A protein and the small-molecule ligand that binds it are described below.
Small molecule (SMILES): CC(=O)N[C@@H]1[C@@H](O)[C@H](O)[C@@H](CO)O[C@H]1O

Binding-site contacts:
Ligand atom C6 contacts residue ARG249 of chain 3.A at 4.4 Å.
Ligand atom C7 contacts residue ASN127 of chain 3.A at 3.5 Å.
Ligand atom O7 contacts residue ASN127 of chain 3.A at 3.4 Å (h-bond).
Ligand atom N2 contacts residue ASN127 of chain 3.A at 3.0 Å (h-bond).
Ligand atom C3 contacts residue ASN127 of chain 3.A at 3.9 Å.
Ligand atom N2 contacts residue GLN126 of chain 3.A at 4.5 Å.
Ligand atom O5 contacts residue ARG249 of chain 3.A at 4.0 Å.
Ligand atom C7 contacts residue GLN126 of chain 3.A at 4.5 Å.
Ligand atom C1 contacts residue ASN127 of chain 3.A at 1.4 Å.
Ligand atom C8 contacts residue GLN126 of chain 3.A at 4.0 Å.
Ligand atom O5 contacts residue ASN127 of chain 3.A at 2.3 Å (h-bond).
Ligand atom C2 contacts residue ASN127 of chain 3.A at 2.5 Å.
Ligand atom C1 contacts residue ARG249 of chain 3.A at 4.2 Å.
Ligand atom C5 contacts residue ASN127 of chain 3.A at 3.6 Å.
Ligand atom C5 contacts residue ARG249 of chain 3.A at 4.0 Å.
Ligand atom C4 contacts residue ASN127 of chain 3.A at 4.2 Å.

Sequence of chain 3.A:
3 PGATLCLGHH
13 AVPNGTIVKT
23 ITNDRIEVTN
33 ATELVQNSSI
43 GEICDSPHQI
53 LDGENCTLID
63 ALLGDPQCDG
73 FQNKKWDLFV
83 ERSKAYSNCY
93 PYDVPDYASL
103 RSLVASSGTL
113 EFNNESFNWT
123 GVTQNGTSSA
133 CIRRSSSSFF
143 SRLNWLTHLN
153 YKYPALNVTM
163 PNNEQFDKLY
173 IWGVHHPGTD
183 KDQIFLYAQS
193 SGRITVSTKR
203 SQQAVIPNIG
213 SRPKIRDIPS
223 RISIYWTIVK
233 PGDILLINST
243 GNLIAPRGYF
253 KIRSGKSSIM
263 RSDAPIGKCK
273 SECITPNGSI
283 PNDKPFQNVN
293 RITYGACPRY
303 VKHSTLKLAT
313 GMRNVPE